The protein below binds the small molecule below.
Small molecule (SMILES): C[N+]1(C)CCc2cc3c(cc2[C@H]1[C@@H]1OC(=O)c2c1ccc1c2OCO1)OCO3

Binding-site contacts:
Ligand atom C14 contacts residue THR130 of chain 1.D at 3.8 Å.
Ligand atom C03 contacts residue PHE65 of chain 1.D at 3.5 Å (hydrophobic).
Ligand atom C03 contacts residue TYR157 of chain 1.C at 3.5 Å (hydrophobic).
Ligand atom C15 contacts residue PHE65 of chain 1.D at 4.0 Å (hydrophobic).
Ligand atom O22 contacts residue PHE200 of chain 1.C at 3.6 Å.
Ligand atom C13 contacts residue THR130 of chain 1.D at 4.0 Å.
Ligand atom O24 contacts residue PHE46 of chain 1.D at 3.2 Å.
Ligand atom C01 contacts residue TYR97 of chain 1.C at 3.7 Å (hydrophobic).
Ligand atom C01 contacts residue SER156 of chain 1.C at 4.0 Å.
Ligand atom C21 contacts residue PHE200 of chain 1.C at 3.7 Å (hydrophobic).
Ligand atom C05 contacts residue TYR205 of chain 1.C at 4.1 Å (hydrophobic).
Ligand atom C13 contacts residue ARG67 of chain 1.D at 3.7 Å.
Ligand atom C16 contacts residue PHE200 of chain 1.C at 4.0 Å (hydrophobic).
Ligand atom N02 contacts residue TYR157 of chain 1.C at 3.8 Å.
Ligand atom C09 contacts residue PHE65 of chain 1.D at 3.8 Å (hydrophobic).
Ligand atom C04 contacts residue TYR157 of chain 1.C at 3.7 Å (hydrophobic).
Ligand atom O19 contacts residue PHE200 of chain 1.C at 3.4 Å.
Ligand atom C08 contacts residue PHE65 of chain 1.D at 3.7 Å (hydrophobic).
Ligand atom C25 contacts residue PHE200 of chain 1.C at 3.8 Å (hydrophobic).
Ligand atom O19 contacts residue THR202 of chain 1.C at 3.9 Å.
Ligand atom C25 contacts residue PHE46 of chain 1.D at 3.8 Å (hydrophobic).
Ligand atom C01 contacts residue TYR205 of chain 1.C at 3.7 Å (hydrophobic).
Ligand atom C14 contacts residue ARG67 of chain 1.D at 4.0 Å.
Ligand atom C23 contacts residue PHE46 of chain 1.D at 3.5 Å (hydrophobic).
Ligand atom C01 contacts residue TYR157 of chain 1.C at 3.3 Å (hydrophobic).
Ligand atom C26 contacts residue PHE200 of chain 1.C at 4.0 Å (hydrophobic).
Ligand atom O24 contacts residue PHE200 of chain 1.C at 4.0 Å.
Ligand atom C04 contacts residue TYR205 of chain 1.C at 3.3 Å (hydrophobic).
Ligand atom C27 contacts residue PHE200 of chain 1.C at 3.8 Å (hydrophobic).
Ligand atom O17 contacts residue PHE200 of chain 1.C at 3.7 Å.
Ligand atom C11 contacts residue PHE46 of chain 1.D at 4.0 Å (hydrophobic).
Ligand atom O10 contacts residue PHE46 of chain 1.D at 3.6 Å.
Ligand atom C28 contacts residue PHE200 of chain 1.C at 3.6 Å (hydrophobic).
Ligand atom C20 contacts residue PHE200 of chain 1.C at 3.4 Å (hydrophobic).
Ligand atom O10 contacts residue PHE65 of chain 1.D at 3.5 Å.
Ligand atom C23 contacts residue PHE200 of chain 1.C at 3.8 Å (hydrophobic).
Ligand atom C11 contacts residue ARG67 of chain 1.D at 3.8 Å.
Ligand atom C18 contacts residue PHE200 of chain 1.C at 3.4 Å (hydrophobic).
Ligand atom O17 contacts residue THR202 of chain 1.C at 3.6 Å (h-bond).
Ligand atom O12 contacts residue ARG67 of chain 1.D at 2.8 Å (salt-bridge).

Sequence of chain 1.D:
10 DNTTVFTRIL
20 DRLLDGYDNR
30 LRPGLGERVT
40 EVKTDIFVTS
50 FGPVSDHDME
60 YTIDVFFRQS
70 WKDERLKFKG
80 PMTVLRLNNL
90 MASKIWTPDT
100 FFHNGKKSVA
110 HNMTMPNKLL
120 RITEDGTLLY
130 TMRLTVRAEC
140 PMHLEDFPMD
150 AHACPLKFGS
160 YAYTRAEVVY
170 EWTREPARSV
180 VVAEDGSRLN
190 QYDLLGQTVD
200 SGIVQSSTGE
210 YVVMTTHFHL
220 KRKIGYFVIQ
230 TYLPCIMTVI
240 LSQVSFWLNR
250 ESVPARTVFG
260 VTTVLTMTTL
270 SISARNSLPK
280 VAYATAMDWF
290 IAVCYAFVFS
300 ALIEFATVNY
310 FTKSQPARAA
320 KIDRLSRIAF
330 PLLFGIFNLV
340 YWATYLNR

Sequence of chain 1.C:
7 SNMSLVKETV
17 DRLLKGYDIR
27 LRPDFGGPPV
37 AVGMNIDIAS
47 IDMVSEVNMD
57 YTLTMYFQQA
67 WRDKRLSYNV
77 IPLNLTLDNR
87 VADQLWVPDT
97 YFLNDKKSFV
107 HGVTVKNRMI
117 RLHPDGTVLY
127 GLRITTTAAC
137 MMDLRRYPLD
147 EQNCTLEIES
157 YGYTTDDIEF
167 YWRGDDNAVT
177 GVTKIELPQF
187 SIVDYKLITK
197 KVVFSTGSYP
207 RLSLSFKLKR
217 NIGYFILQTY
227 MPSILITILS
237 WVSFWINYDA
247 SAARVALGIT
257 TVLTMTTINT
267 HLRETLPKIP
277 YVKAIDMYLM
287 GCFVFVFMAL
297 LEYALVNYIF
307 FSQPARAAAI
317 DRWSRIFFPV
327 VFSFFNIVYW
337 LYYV